Sequence of chain 1.D:
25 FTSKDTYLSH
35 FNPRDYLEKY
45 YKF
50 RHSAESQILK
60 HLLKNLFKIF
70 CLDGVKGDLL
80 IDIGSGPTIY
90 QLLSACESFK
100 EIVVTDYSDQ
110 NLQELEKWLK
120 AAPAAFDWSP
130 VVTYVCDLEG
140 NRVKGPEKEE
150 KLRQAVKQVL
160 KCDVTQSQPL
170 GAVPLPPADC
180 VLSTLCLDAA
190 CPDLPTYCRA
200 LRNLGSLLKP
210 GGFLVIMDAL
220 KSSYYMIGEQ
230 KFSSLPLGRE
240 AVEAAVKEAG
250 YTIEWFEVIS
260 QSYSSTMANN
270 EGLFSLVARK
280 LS

The protein below binds the small molecule below.
Small molecule (SMILES): [H]/N=C1/N(C)Cc2cc(F)cc3c2N1CC3

Binding-site contacts:
Ligand atom C9 contacts residue SER233 of chain 1.D at 3.3 Å.
Ligand atom C6 contacts residue SER233 of chain 1.D at 3.9 Å.
Ligand atom C7 contacts residue ASP187 of chain 1.D at 3.9 Å.
Ligand atom C9 contacts residue SER221 of chain 1.D at 3.5 Å.
Ligand atom C12 contacts residue TYR262 of chain 1.D at 3.6 Å (hydrophobic).
Ligand atom C12 contacts residue TYR224 of chain 1.D at 3.6 Å (hydrophobic).
Ligand atom C9 contacts residue ALA218 of chain 1.D at 3.6 Å (hydrophobic).
Ligand atom C10 contacts residue ALA218 of chain 1.D at 3.6 Å (hydrophobic).
Ligand atom F11 contacts residue ASN269 of chain 1.D at 3.3 Å.
Ligand atom C6 contacts residue TYR224 of chain 1.D at 3.6 Å (hydrophobic).
Ligand atom N15 contacts residue LEU184 of chain 1.D at 3.2 Å (h-bond).
Ligand atom C10 contacts residue TYR224 of chain 1.D at 3.9 Å (hydrophobic).
Ligand atom C10 contacts residue SER221 of chain 1.D at 3.7 Å.
Ligand atom C8 contacts residue TYR224 of chain 1.D at 3.6 Å (hydrophobic).
Ligand atom C10 contacts residue TYR223 of chain 1.D at 3.9 Å (hydrophobic).
Ligand atom C12 contacts residue ALA267 of chain 1.D at 3.9 Å (hydrophobic).
Ligand atom C3 contacts residue TYR40 of chain 1.D at 3.8 Å (hydrophobic).
Ligand atom F11 contacts residue SER221 of chain 1.D at 3.0 Å.
Ligand atom C1 contacts residue LEU184 of chain 1.D at 3.8 Å (hydrophobic).
Ligand atom C3 contacts residue LEU184 of chain 1.D at 3.9 Å (hydrophobic).
Ligand atom C1 contacts residue TYR45 of chain 1.D at 3.4 Å (hydrophobic).
Ligand atom N15 contacts residue TYR224 of chain 1.D at 3.9 Å.
Ligand atom C8 contacts residue LEU184 of chain 1.D at 3.5 Å (hydrophobic).
Ligand atom N2 contacts residue TYR224 of chain 1.D at 4.0 Å.
Ligand atom N2 contacts residue TYR40 of chain 1.D at 4.0 Å.
Ligand atom C5 contacts residue LEU184 of chain 1.D at 3.9 Å (hydrophobic).
Ligand atom C7 contacts residue TYR224 of chain 1.D at 3.7 Å (hydrophobic).
Ligand atom C14 contacts residue TYR262 of chain 1.D at 3.8 Å (hydrophobic).
Ligand atom F11 contacts residue ALA218 of chain 1.D at 3.5 Å.
Ligand atom C3 contacts residue TYR224 of chain 1.D at 3.7 Å (hydrophobic).
Ligand atom F11 contacts residue TYR223 of chain 1.D at 3.6 Å.
Ligand atom N15 contacts residue TYR40 of chain 1.D at 2.8 Å (h-bond).
Ligand atom C1 contacts residue TYR262 of chain 1.D at 3.9 Å (hydrophobic).
Ligand atom C5 contacts residue TYR224 of chain 1.D at 3.5 Å (hydrophobic).
Ligand atom C7 contacts residue SER233 of chain 1.D at 3.6 Å.
Ligand atom F11 contacts residue ALA267 of chain 1.D at 3.4 Å.
Ligand atom C1 contacts residue TYR40 of chain 1.D at 3.2 Å (hydrophobic).
Ligand atom N15 contacts residue SAH1 of chain 1.K at 2.9 Å (h-bond).
Ligand atom N4 contacts residue TYR224 of chain 1.D at 3.8 Å.
Ligand atom C13 contacts residue TYR224 of chain 1.D at 3.6 Å (hydrophobic).